Binding-site contacts:
Ligand atom C7 contacts residue ALA116 of chain 1.B at 3.7 Å (hydrophobic).
Ligand atom C16 contacts residue GLU83 of chain 1.B at 3.7 Å.
Ligand atom C9 contacts residue ILE97 of chain 1.B at 4.0 Å (hydrophobic).
Ligand atom F23 contacts residue GLU38 of chain 1.B at 3.7 Å.
Ligand atom C14 contacts residue LYS66 of chain 1.B at 4.0 Å.
Ligand atom C4 contacts residue LEU36 of chain 1.B at 3.5 Å (hydrophobic).
Ligand atom C10 contacts residue LEU182 of chain 1.B at 3.5 Å (hydrophobic).
Ligand atom C9 contacts residue GLU114 of chain 1.B at 3.3 Å.
Ligand atom C14 contacts residue VAL44 of chain 1.B at 3.7 Å (hydrophobic).
Ligand atom C1 contacts residue LEU182 of chain 1.B at 3.5 Å (hydrophobic).
Ligand atom N8 contacts residue ILE97 of chain 1.B at 4.0 Å.
Ligand atom N8 contacts residue TYR115 of chain 1.B at 3.9 Å.
Ligand atom F23 contacts residue GLY37 of chain 1.B at 3.1 Å.
Ligand atom C5 contacts residue TYR115 of chain 1.B at 3.5 Å (hydrophobic).
Ligand atom C22 contacts residue VAL44 of chain 1.B at 3.9 Å (hydrophobic).
Ligand atom C9 contacts residue VAL113 of chain 1.B at 3.9 Å (hydrophobic).
Ligand atom N8 contacts residue ALA64 of chain 1.B at 3.8 Å.
Ligand atom C17 contacts residue ASP193 of chain 1.B at 3.7 Å.
Ligand atom O18 contacts residue ASP193 of chain 1.B at 3.1 Å (salt-bridge).
Ligand atom C5 contacts residue ALA116 of chain 1.B at 3.3 Å (hydrophobic).
Ligand atom C5 contacts residue LEU36 of chain 1.B at 3.5 Å (hydrophobic).
Ligand atom N6 contacts residue LEU36 of chain 1.B at 3.9 Å.
Ligand atom C9 contacts residue LEU182 of chain 1.B at 3.7 Å (hydrophobic).
Ligand atom C7 contacts residue GLU114 of chain 1.B at 3.6 Å.
Ligand atom F23 contacts residue VAL44 of chain 1.B at 3.3 Å.
Ligand atom N6 contacts residue ALA116 of chain 1.B at 2.9 Å (h-bond).
Ligand atom C7 contacts residue LEU182 of chain 1.B at 3.6 Å (hydrophobic).
Ligand atom C19 contacts residue ASP193 of chain 1.B at 3.8 Å.
Ligand atom O18 contacts residue ALA192 of chain 1.B at 3.9 Å.
Ligand atom C15 contacts residue LYS66 of chain 1.B at 3.4 Å.
Ligand atom N8 contacts residue LEU182 of chain 1.B at 3.8 Å.
Ligand atom N8 contacts residue GLU114 of chain 1.B at 2.6 Å (salt-bridge).
Ligand atom N6 contacts residue TYR115 of chain 1.B at 3.3 Å.
Ligand atom C21 contacts residue LEU36 of chain 1.B at 3.9 Å (hydrophobic).
Ligand atom N8 contacts residue ALA116 of chain 1.B at 3.9 Å.
Ligand atom C7 contacts residue ALA64 of chain 1.B at 4.0 Å (hydrophobic).
Ligand atom C19 contacts residue ILE97 of chain 1.B at 3.1 Å (hydrophobic).
Ligand atom C21 contacts residue VAL44 of chain 1.B at 3.6 Å (hydrophobic).
Ligand atom C2 contacts residue LEU36 of chain 1.B at 4.0 Å (hydrophobic).
Ligand atom C2 contacts residue LEU182 of chain 1.B at 4.0 Å (hydrophobic).

A small-molecule ligand and the protein it binds are described below.
Small molecule (SMILES): COc1cccc(/C(O)=C2\C=Nc3nccc(-c4cc(F)cc(F)c4)c32)c1

Sequence of chain 1.B:
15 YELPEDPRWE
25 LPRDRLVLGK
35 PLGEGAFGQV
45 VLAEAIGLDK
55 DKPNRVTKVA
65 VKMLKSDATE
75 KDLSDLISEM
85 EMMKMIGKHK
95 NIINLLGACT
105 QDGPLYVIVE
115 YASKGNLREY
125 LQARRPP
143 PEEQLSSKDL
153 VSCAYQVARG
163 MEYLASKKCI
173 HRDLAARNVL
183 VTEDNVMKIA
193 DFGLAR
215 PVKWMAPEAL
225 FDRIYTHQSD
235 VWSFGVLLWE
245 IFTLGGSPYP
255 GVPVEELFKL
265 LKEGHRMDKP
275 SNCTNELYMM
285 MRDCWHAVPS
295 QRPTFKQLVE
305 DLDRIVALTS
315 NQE